Sequence of chain 37.A:
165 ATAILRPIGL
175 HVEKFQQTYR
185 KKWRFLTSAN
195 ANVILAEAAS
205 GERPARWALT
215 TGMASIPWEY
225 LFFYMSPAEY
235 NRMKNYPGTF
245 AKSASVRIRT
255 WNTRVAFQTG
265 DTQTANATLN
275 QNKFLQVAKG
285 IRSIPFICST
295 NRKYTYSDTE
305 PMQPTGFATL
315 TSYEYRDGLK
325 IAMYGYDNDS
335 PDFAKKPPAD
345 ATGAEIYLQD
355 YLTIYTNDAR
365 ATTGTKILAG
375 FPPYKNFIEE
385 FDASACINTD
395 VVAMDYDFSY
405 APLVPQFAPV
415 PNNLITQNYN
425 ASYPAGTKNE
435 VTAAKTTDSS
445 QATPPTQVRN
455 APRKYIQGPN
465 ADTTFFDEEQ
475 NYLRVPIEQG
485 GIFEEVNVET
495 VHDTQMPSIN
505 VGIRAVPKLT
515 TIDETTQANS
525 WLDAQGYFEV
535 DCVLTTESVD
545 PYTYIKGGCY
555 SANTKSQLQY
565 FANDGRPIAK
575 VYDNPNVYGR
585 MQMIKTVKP

This small molecule binds to this protein.
Small molecule (SMILES): Nc1ccn([C@H]2C[C@H](O[P](=O)(O)OC[C@H]3O[C@@H](n4cnc5c(=O)nc(N)[nH]c54)C[C@@H]3O)[C@@H](COP(=O)=O)O2)c(=O)n1

Sequence of chain 59.A:
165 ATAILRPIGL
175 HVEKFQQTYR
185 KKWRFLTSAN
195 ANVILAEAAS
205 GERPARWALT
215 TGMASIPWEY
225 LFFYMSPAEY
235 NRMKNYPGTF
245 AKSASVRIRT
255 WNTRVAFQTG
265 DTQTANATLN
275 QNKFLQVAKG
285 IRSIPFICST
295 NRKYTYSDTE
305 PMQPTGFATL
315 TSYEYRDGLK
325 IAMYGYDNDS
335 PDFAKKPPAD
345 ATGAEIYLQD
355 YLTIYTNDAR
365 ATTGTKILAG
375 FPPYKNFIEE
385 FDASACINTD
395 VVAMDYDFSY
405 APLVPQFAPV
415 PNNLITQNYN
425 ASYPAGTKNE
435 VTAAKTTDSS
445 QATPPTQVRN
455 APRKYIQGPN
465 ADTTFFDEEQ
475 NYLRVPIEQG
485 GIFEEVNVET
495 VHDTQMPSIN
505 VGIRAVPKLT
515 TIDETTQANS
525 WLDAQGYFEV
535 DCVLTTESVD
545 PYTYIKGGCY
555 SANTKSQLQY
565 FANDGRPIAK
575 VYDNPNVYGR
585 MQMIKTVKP

Sequence of chain 36.A:
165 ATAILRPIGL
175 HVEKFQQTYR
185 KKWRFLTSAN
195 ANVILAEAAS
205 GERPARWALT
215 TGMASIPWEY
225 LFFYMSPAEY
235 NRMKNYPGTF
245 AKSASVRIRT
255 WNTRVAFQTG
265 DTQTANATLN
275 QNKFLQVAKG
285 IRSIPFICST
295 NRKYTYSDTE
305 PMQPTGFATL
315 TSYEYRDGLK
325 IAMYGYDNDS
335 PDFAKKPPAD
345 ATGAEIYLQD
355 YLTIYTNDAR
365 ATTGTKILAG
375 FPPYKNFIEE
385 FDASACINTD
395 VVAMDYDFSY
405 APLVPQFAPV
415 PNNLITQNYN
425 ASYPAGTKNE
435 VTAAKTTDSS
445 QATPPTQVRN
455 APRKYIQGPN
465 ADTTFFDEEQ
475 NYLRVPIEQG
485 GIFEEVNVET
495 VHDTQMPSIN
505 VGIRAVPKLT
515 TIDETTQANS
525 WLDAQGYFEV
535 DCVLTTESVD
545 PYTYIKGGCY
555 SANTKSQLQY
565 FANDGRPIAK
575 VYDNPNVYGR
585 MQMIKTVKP

Binding-site contacts:
Ligand atom C5 contacts residue LYS186 of chain 59.A at 3.6 Å.
Ligand atom N1 contacts residue PRO171 of chain 36.A at 3.8 Å.
Ligand atom N3 contacts residue ILE172 of chain 36.A at 3.5 Å.
Ligand atom O4' contacts residue ASP535 of chain 59.A at 3.7 Å.
Ligand atom N2 contacts residue DC1 of chain 37.C at 2.8 Å (h-bond).
Ligand atom C4' contacts residue ARG251 of chain 59.A at 3.8 Å.
Ligand atom C4' contacts residue ARG184 of chain 59.A at 3.4 Å.
Ligand atom OP1 contacts residue ARG251 of chain 59.A at 3.4 Å (salt-bridge).
Ligand atom C2 contacts residue ARG170 of chain 36.A at 3.9 Å.
Ligand atom C6 contacts residue ARG170 of chain 36.A at 1.9 Å.
Ligand atom C2 contacts residue DC1 of chain 37.C at 3.5 Å.
Ligand atom C4 contacts residue LYS379 of chain 37.A at 3.9 Å.
Ligand atom N3 contacts residue LYS186 of chain 59.A at 3.5 Å.
Ligand atom N1 contacts residue ARG170 of chain 36.A at 2.5 Å (salt-bridge).
Ligand atom OP1 contacts residue ARG184 of chain 59.A at 2.5 Å (salt-bridge).
Ligand atom N4 contacts residue ILE172 of chain 36.A at 3.7 Å.
Ligand atom N1 contacts residue DC1 of chain 37.C at 2.9 Å (h-bond).
Ligand atom O2 contacts residue ARG184 of chain 59.A at 3.7 Å.
Ligand atom N4 contacts residue ASN380 of chain 37.A at 3.1 Å (h-bond).
Ligand atom O6 contacts residue DC1 of chain 37.C at 2.9 Å (h-bond).
Ligand atom C2 contacts residue ILE172 of chain 36.A at 3.8 Å (hydrophobic).
Ligand atom O3' contacts residue ARG184 of chain 59.A at 3.1 Å (salt-bridge).
Ligand atom N4 contacts residue LEU169 of chain 36.A at 3.9 Å.
Ligand atom C5 contacts residue ARG170 of chain 36.A at 3.1 Å.
Ligand atom O6 contacts residue ARG170 of chain 36.A at 0.9 Å (salt-bridge).
Ligand atom O5' contacts residue ARG184 of chain 59.A at 2.3 Å (salt-bridge).
Ligand atom N2 contacts residue ILE172 of chain 36.A at 3.6 Å.
Ligand atom P contacts residue ARG184 of chain 59.A at 2.8 Å.
Ligand atom C5' contacts residue ARG184 of chain 59.A at 3.4 Å.
Ligand atom O2 contacts residue LYS185 of chain 59.A at 3.7 Å.
Ligand atom C4 contacts residue ILE172 of chain 36.A at 3.5 Å (hydrophobic).
Ligand atom C4 contacts residue LYS186 of chain 59.A at 3.6 Å.
Ligand atom C6 contacts residue LYS186 of chain 59.A at 3.7 Å.
Ligand atom N2 contacts residue PRO171 of chain 36.A at 2.9 Å (h-bond).
Ligand atom C6 contacts residue DC1 of chain 37.C at 3.5 Å.
Ligand atom N4 contacts residue LYS379 of chain 37.A at 3.0 Å (salt-bridge).
Ligand atom C2 contacts residue PRO171 of chain 36.A at 3.6 Å (hydrophobic).
Ligand atom N4 contacts residue LYS186 of chain 59.A at 3.9 Å.
Ligand atom N7 contacts residue ARG170 of chain 36.A at 3.8 Å.
Ligand atom C5' contacts residue ARG251 of chain 59.A at 3.8 Å.